A small-molecule ligand and the protein it binds are described below.
Small molecule (SMILES): COc1ccc(OCc2ccc(COc3c(Cl)cccc3Cl)cc2)c(Cl)c1

Sequence of chain 19.B:
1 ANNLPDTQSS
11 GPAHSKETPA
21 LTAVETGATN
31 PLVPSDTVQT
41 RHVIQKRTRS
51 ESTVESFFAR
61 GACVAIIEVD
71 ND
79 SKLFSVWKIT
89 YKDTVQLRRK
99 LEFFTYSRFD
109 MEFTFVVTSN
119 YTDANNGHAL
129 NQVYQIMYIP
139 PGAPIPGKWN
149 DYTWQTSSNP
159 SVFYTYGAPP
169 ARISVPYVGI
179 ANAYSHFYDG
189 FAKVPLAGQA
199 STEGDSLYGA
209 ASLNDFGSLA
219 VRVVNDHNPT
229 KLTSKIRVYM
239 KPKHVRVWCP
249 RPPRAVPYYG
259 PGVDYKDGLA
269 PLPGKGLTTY

Sequence of chain 18.E:
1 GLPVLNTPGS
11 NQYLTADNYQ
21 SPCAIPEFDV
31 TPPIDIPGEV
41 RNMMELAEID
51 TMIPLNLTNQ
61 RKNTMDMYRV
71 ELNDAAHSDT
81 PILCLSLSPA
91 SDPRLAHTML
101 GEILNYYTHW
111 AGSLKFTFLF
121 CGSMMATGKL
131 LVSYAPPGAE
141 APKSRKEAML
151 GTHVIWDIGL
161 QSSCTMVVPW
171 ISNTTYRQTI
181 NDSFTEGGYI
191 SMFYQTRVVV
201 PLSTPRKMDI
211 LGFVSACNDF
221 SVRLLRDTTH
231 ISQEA

Binding-site contacts:
Ligand atom C8 contacts residue MET109 of chain 19.B at 3.4 Å (hydrophobic).
Ligand atom C14 contacts residue TYR136 of chain 19.B at 3.5 Å (hydrophobic).
Ligand atom O3 contacts residue TYR89 of chain 19.B at 3.6 Å.
Ligand atom C17 contacts residue ALA24 of chain 18.E at 3.7 Å (hydrophobic).
Ligand atom C9 contacts residue PHE214 of chain 19.B at 3.7 Å (hydrophobic).
Ligand atom C9 contacts residue VAL176 of chain 19.B at 3.6 Å (hydrophobic).
Ligand atom CL3 contacts residue LEU217 of chain 19.B at 3.8 Å.
Ligand atom C13 contacts residue ILE87 of chain 19.B at 3.7 Å (hydrophobic).
Ligand atom C21 contacts residue HIS184 of chain 19.B at 3.6 Å.
Ligand atom C20 contacts residue ILE171 of chain 19.B at 3.8 Å (hydrophobic).
Ligand atom CL2 contacts residue ALA24 of chain 18.E at 3.5 Å.
Ligand atom C21 contacts residue TYR182 of chain 19.B at 3.8 Å (hydrophobic).
Ligand atom CL2 contacts residue TYR136 of chain 19.B at 3.6 Å.
Ligand atom C16 contacts residue ALA24 of chain 18.E at 3.8 Å (hydrophobic).
Ligand atom O3 contacts residue PHE107 of chain 19.B at 3.6 Å.
Ligand atom C6 contacts residue TYR89 of chain 19.B at 3.7 Å (hydrophobic).
Ligand atom O1 contacts residue PHE214 of chain 19.B at 3.8 Å.
Ligand atom O1 contacts residue ILE87 of chain 19.B at 3.7 Å.
Ligand atom C5 contacts residue TYR89 of chain 19.B at 3.5 Å (hydrophobic).
Ligand atom C1 contacts residue TYR182 of chain 19.B at 3.8 Å (hydrophobic).
Ligand atom C12 contacts residue ILE87 of chain 19.B at 3.8 Å (hydrophobic).
Ligand atom C13 contacts residue PHE111 of chain 19.B at 3.7 Å (hydrophobic).
Ligand atom C2 contacts residue PHE214 of chain 19.B at 3.6 Å (hydrophobic).
Ligand atom O2 contacts residue VAL173 of chain 19.B at 3.4 Å.
Ligand atom C19 contacts residue LEU217 of chain 19.B at 3.8 Å (hydrophobic).
Ligand atom C3 contacts residue MET109 of chain 19.B at 3.7 Å (hydrophobic).
Ligand atom C13 contacts residue MET109 of chain 19.B at 3.4 Å (hydrophobic).
Ligand atom C20 contacts residue LEU217 of chain 19.B at 3.8 Å (hydrophobic).
Ligand atom C21 contacts residue SER105 of chain 19.B at 3.8 Å.
Ligand atom C7 contacts residue PHE214 of chain 19.B at 3.5 Å (hydrophobic).
Ligand atom C4 contacts residue MET109 of chain 19.B at 3.8 Å (hydrophobic).
Ligand atom C11 contacts residue ILE87 of chain 19.B at 3.8 Å (hydrophobic).
Ligand atom C17 contacts residue TYR136 of chain 19.B at 3.7 Å (hydrophobic).
Ligand atom C7 contacts residue MET109 of chain 19.B at 3.3 Å (hydrophobic).
Ligand atom C16 contacts residue TYR136 of chain 19.B at 3.8 Å (hydrophobic).
Ligand atom CL2 contacts residue ILE25 of chain 18.E at 3.4 Å.
Ligand atom C12 contacts residue PHE111 of chain 19.B at 3.8 Å (hydrophobic).
Ligand atom C10 contacts residue TYR136 of chain 19.B at 3.5 Å (hydrophobic).
Ligand atom O1 contacts residue MET109 of chain 19.B at 3.7 Å.
Ligand atom CL3 contacts residue PHE111 of chain 19.B at 3.8 Å.